Binding-site contacts:
Ligand atom C5 contacts residue ASN240 of chain 44.F at 3.7 Å.
Ligand atom C4 contacts residue ASN240 of chain 44.F at 4.3 Å.
Ligand atom C3 contacts residue ASN240 of chain 44.F at 3.7 Å.
Ligand atom O7 contacts residue ASN240 of chain 44.F at 3.0 Å (h-bond).
Ligand atom O7 contacts residue GLY239 of chain 44.F at 3.6 Å.
Ligand atom N2 contacts residue ASN240 of chain 44.F at 2.8 Å (h-bond).
Ligand atom C7 contacts residue ASN240 of chain 44.F at 3.2 Å.
Ligand atom O5 contacts residue ASN240 of chain 44.F at 2.4 Å (h-bond).
Ligand atom C2 contacts residue ASN240 of chain 44.F at 2.5 Å.
Ligand atom C1 contacts residue ASN240 of chain 44.F at 1.5 Å.
Ligand atom C8 contacts residue ASN240 of chain 44.F at 3.9 Å.

A small-molecule ligand and the protein it binds are described below.
Small molecule (SMILES): CC(=O)N[C@@H]1[C@@H](O)[C@H](O)[C@@H](CO)O[C@H]1O

Sequence of chain 44.F:
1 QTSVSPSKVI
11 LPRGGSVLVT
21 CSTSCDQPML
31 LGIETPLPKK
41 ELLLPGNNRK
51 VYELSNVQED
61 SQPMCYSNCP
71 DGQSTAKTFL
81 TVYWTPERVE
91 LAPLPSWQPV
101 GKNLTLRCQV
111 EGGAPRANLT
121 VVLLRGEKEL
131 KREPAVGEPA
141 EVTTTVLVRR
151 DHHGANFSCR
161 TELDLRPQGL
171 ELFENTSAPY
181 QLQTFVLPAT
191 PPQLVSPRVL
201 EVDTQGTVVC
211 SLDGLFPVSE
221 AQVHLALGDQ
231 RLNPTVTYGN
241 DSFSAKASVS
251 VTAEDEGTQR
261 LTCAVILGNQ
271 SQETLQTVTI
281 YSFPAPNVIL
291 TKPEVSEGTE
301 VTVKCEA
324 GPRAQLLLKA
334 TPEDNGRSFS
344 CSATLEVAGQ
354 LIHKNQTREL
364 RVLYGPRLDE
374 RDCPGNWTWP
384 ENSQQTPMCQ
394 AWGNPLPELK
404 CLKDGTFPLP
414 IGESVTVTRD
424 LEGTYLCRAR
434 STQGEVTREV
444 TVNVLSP